This small molecule binds to this protein.
Small molecule (SMILES): CC(=O)N[C@H]1[C@H](O[C@H]2[C@H](O)[C@@H](NC(C)=O)CO[C@@H]2CO)O[C@H](CO)[C@@H](O)[C@@H]1O

Sequence of chain 2.A:
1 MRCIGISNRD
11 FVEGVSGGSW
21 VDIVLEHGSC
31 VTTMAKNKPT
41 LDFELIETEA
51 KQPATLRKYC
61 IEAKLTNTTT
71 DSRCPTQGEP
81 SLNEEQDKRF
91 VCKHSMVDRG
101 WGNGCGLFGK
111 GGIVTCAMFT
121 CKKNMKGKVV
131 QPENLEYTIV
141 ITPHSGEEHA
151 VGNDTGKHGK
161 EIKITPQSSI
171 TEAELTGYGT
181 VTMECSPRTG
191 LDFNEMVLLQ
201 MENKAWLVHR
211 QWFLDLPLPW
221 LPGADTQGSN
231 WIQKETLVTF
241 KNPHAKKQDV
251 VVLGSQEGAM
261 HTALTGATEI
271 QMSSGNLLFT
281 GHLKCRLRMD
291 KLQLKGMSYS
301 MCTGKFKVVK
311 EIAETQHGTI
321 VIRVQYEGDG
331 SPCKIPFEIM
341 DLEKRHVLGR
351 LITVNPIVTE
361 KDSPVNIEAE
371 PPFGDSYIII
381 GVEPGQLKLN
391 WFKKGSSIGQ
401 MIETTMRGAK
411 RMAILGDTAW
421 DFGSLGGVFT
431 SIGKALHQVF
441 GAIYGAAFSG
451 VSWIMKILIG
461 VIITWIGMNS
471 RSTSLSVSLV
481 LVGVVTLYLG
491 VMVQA

Binding-site contacts:
Ligand atom C1 contacts residue HIS149 of chain 2.A at 3.6 Å.
Ligand atom C5 contacts residue HIS149 of chain 2.A at 4.2 Å.
Ligand atom C2 contacts residue HIS149 of chain 2.A at 3.4 Å.
Ligand atom O7 contacts residue HIS149 of chain 2.A at 3.3 Å.
Ligand atom O5 contacts residue HIS149 of chain 2.A at 3.6 Å (h-bond).
Ligand atom O5 contacts residue GLY156 of chain 2.A at 4.1 Å.
Ligand atom C7 contacts residue HIS149 of chain 2.A at 4.3 Å.
Ligand atom O5 contacts residue ASN153 of chain 2.A at 2.3 Å (h-bond).
Ligand atom O3 contacts residue HIS149 of chain 2.A at 4.2 Å.
Ligand atom C4 contacts residue HIS149 of chain 2.A at 3.7 Å.
Ligand atom C7 contacts residue ASN153 of chain 2.A at 4.1 Å.
Ligand atom C3 contacts residue HIS149 of chain 2.A at 4.3 Å.
Ligand atom C4 contacts residue ASN153 of chain 2.A at 4.2 Å.
Ligand atom O5 contacts residue THR155 of chain 2.A at 3.9 Å.
Ligand atom C1 contacts residue HIS158 of chain 2.A at 4.2 Å.
Ligand atom N2 contacts residue HIS149 of chain 2.A at 4.2 Å.
Ligand atom C1 contacts residue THR155 of chain 2.A at 3.9 Å.
Ligand atom C5 contacts residue HIS158 of chain 2.A at 4.0 Å.
Ligand atom C1 contacts residue ASN153 of chain 2.A at 1.4 Å.
Ligand atom C6 contacts residue GLY156 of chain 2.A at 3.8 Å.
Ligand atom O5 contacts residue HIS158 of chain 2.A at 3.2 Å.
Ligand atom C5 contacts residue GLY156 of chain 2.A at 4.1 Å.
Ligand atom C5 contacts residue ASN153 of chain 2.A at 3.6 Å.
Ligand atom O6 contacts residue HIS158 of chain 2.A at 3.5 Å.
Ligand atom C8 contacts residue ASN153 of chain 2.A at 4.5 Å.
Ligand atom O6 contacts residue HIS149 of chain 2.A at 3.5 Å.
Ligand atom C3 contacts residue ASN153 of chain 2.A at 3.9 Å.
Ligand atom C2 contacts residue ASN153 of chain 2.A at 2.5 Å.
Ligand atom C6 contacts residue HIS158 of chain 2.A at 3.6 Å.
Ligand atom N2 contacts residue ASN153 of chain 2.A at 3.1 Å (h-bond).